Binding-site contacts:
Ligand atom O1 contacts residue ASP19 of chain 1.A at 3.2 Å (salt-bridge).
Ligand atom C2 contacts residue MN1 of chain 1.C at 4.2 Å.
Ligand atom O1 contacts residue GLY20 of chain 1.A at 4.0 Å.
Ligand atom C6 contacts residue MN1 of chain 1.C at 4.3 Å.
Ligand atom C7 contacts residue MN1 of chain 1.C at 3.0 Å.
Ligand atom C1 contacts residue MN1 of chain 1.C at 3.0 Å.
Ligand atom O1 contacts residue MN1 of chain 1.C at 2.0 Å.
Ligand atom C7 contacts residue MN1 of chain 1.D at 4.3 Å.
Ligand atom C3 contacts residue HIS115 of chain 1.A at 3.4 Å.
Ligand atom O1 contacts residue GLU54 of chain 1.A at 3.5 Å (salt-bridge).
Ligand atom C7 contacts residue ASP74 of chain 1.A at 4.0 Å.
Ligand atom C1 contacts residue HIS115 of chain 1.A at 4.3 Å.
Ligand atom O2 contacts residue ASP125 of chain 1.A at 3.0 Å (salt-bridge).
Ligand atom O1 contacts residue ARG133 of chain 1.A at 4.3 Å.
Ligand atom C2 contacts residue ALA114 of chain 1.A at 4.5 Å (hydrophobic).
Ligand atom C7 contacts residue GLU54 of chain 1.A at 4.1 Å.
Ligand atom O2 contacts residue MN1 of chain 1.D at 2.2 Å.
Ligand atom C2 contacts residue MN1 of chain 1.D at 3.0 Å.
Ligand atom C2 contacts residue HIS115 of chain 1.A at 3.3 Å.
Ligand atom O1 contacts residue ASP74 of chain 1.A at 3.6 Å (salt-bridge).
Ligand atom O7 contacts residue GLU54 of chain 1.A at 3.1 Å (salt-bridge).
Ligand atom C1 contacts residue ALA114 of chain 1.A at 4.2 Å (hydrophobic).
Ligand atom C1 contacts residue ARG133 of chain 1.A at 4.2 Å.
Ligand atom C4 contacts residue HIS115 of chain 1.A at 4.5 Å.
Ligand atom C2 contacts residue ASP125 of chain 1.A at 4.2 Å.
Ligand atom C1 contacts residue MN1 of chain 1.D at 3.0 Å.
Ligand atom O2 contacts residue HIS115 of chain 1.A at 2.6 Å (h-bond).
Ligand atom C3 contacts residue MN1 of chain 1.D at 4.2 Å.
Ligand atom C3 contacts residue ARG133 of chain 1.A at 4.0 Å.
Ligand atom C43 contacts residue HIS115 of chain 1.A at 4.0 Å.
Ligand atom O1 contacts residue ASP125 of chain 1.A at 4.3 Å.
Ligand atom C7 contacts residue ALA114 of chain 1.A at 4.4 Å (hydrophobic).
Ligand atom O2 contacts residue ASP19 of chain 1.A at 4.4 Å.
Ligand atom C1 contacts residue ASP74 of chain 1.A at 4.2 Å.
Ligand atom C2 contacts residue ARG133 of chain 1.A at 3.4 Å.
Ligand atom O2 contacts residue ARG133 of chain 1.A at 2.5 Å (salt-bridge).
Ligand atom C1 contacts residue GLU54 of chain 1.A at 4.3 Å.
Ligand atom O7 contacts residue ASP74 of chain 1.A at 3.1 Å (salt-bridge).
Ligand atom O1 contacts residue MN1 of chain 1.D at 2.3 Å.
Ligand atom O7 contacts residue MN1 of chain 1.C at 2.2 Å.

Sequence of chain 1.A:
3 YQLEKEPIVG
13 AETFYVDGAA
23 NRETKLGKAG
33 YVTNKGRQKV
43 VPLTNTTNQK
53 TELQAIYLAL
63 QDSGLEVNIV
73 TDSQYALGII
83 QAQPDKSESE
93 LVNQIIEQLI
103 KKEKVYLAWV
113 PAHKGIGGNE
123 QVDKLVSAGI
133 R

A protein and the small-molecule ligand that binds it are described below.
Small molecule (SMILES): CC(C)c1ccc(O)c(=O)c(O)c1